Binding-site contacts:
Ligand atom N3 contacts residue THR183 of chain 1.K at 3.0 Å (h-bond).
Ligand atom N5 contacts residue GLU121 of chain 1.K at 3.5 Å (salt-bridge).
Ligand atom C13 contacts residue GLU91 of chain 1.K at 3.5 Å.
Ligand atom N4 contacts residue PHE327 of chain 1.K at 3.6 Å.
Ligand atom O3 contacts residue ASP184 of chain 1.K at 3.6 Å (salt-bridge).
Ligand atom C10 contacts residue LEU173 of chain 1.K at 3.4 Å (hydrophobic).
Ligand atom O1 contacts residue PHE327 of chain 1.K at 3.4 Å.
Ligand atom O2 contacts residue PHE185 of chain 1.K at 2.9 Å (h-bond).
Ligand atom C15 contacts residue GLU91 of chain 1.K at 3.6 Å.
Ligand atom N7 contacts residue ASP184 of chain 1.K at 2.8 Å (salt-bridge).
Ligand atom C12 contacts residue ASP184 of chain 1.K at 3.4 Å.
Ligand atom C8 contacts residue VAL57 of chain 1.K at 3.7 Å (hydrophobic).
Ligand atom O1 contacts residue VAL123 of chain 1.K at 3.7 Å.
Ligand atom C12 contacts residue THR183 of chain 1.K at 3.5 Å.
Ligand atom N5 contacts residue TYR122 of chain 1.K at 3.6 Å.
Ligand atom N1 contacts residue LYS72 of chain 1.K at 3.1 Å (salt-bridge).
Ligand atom C17 contacts residue THR51 of chain 1.K at 3.5 Å.
Ligand atom C5 contacts residue THR183 of chain 1.K at 3.2 Å.
Ligand atom N5 contacts residue VAL123 of chain 1.K at 3.0 Å (h-bond).
Ligand atom C8 contacts residue LEU49 of chain 1.K at 3.1 Å (hydrophobic).
Ligand atom O1 contacts residue TYR122 of chain 1.K at 3.6 Å.
Ligand atom C11 contacts residue ASP184 of chain 1.K at 3.5 Å.
Ligand atom C11 contacts residue THR183 of chain 1.K at 3.2 Å.
Ligand atom C10 contacts residue ALA70 of chain 1.K at 3.6 Å (hydrophobic).
Ligand atom O2 contacts residue GLU91 of chain 1.K at 2.5 Å (salt-bridge).
Ligand atom C14 contacts residue LEU95 of chain 1.K at 3.7 Å (hydrophobic).
Ligand atom N6 contacts residue GLU121 of chain 1.K at 3.0 Å (salt-bridge).
Ligand atom C15 contacts residue LEU95 of chain 1.K at 3.6 Å (hydrophobic).
Ligand atom C23 contacts residue GLY55 of chain 1.K at 3.4 Å.
Ligand atom C8 contacts residue GLY50 of chain 1.K at 3.6 Å.
Ligand atom C23 contacts residue ARG56 of chain 1.K at 3.5 Å.
Ligand atom C15 contacts residue MET120 of chain 1.K at 3.6 Å (hydrophobic).
Ligand atom N1 contacts residue ASP184 of chain 1.K at 3.5 Å.
Ligand atom O2 contacts residue ASP184 of chain 1.K at 3.5 Å.
Ligand atom O2 contacts residue LEU95 of chain 1.K at 3.5 Å.
Ligand atom N6 contacts residue MET120 of chain 1.K at 3.7 Å.
Ligand atom C14 contacts residue VAL104 of chain 1.K at 3.3 Å (hydrophobic).
Ligand atom C9 contacts residue LEU173 of chain 1.K at 3.5 Å (hydrophobic).
Ligand atom C12 contacts residue MET120 of chain 1.K at 3.6 Å (hydrophobic).
Ligand atom C3 contacts residue THR183 of chain 1.K at 3.4 Å.

This protein binds this small molecule.
Small molecule (SMILES): CCn1c(C2=C(N)NON2)nc2c(C#CC(C)(C)O)nc(O[C@@H](CCN)c3ccccc3)cc21

Sequence of chain 1.K:
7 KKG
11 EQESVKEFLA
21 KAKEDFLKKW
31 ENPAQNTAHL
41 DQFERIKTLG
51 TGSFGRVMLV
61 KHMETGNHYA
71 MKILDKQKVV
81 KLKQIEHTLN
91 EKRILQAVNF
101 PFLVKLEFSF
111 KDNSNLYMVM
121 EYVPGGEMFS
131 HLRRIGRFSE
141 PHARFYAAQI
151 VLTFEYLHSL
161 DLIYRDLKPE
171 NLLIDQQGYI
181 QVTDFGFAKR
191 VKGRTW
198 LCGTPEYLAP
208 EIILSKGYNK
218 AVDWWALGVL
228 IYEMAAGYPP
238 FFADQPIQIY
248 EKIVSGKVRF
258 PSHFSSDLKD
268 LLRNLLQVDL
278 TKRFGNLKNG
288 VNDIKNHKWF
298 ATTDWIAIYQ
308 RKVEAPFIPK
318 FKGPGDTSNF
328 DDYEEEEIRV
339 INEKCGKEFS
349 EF